Binding-site contacts:
Ligand atom CD contacts residue VAL270 of chain 2.A at 3.9 Å (hydrophobic).
Ligand atom O contacts residue GLU295 of chain 2.A at 3.1 Å.
Ligand atom NH2 contacts residue PRO268 of chain 2.A at 3.9 Å.
Ligand atom C contacts residue ASP300 of chain 2.A at 3.4 Å.
Ligand atom CB contacts residue PRO268 of chain 2.A at 4.2 Å (hydrophobic).
Ligand atom NH2 contacts residue TRP290 of chain 2.A at 3.0 Å (h-bond).
Ligand atom NH2 contacts residue HEM1 of chain 2.C at 3.3 Å.
Ligand atom C contacts residue GLN181 of chain 2.A at 4.0 Å.
Ligand atom CD contacts residue HEM1 of chain 2.C at 4.1 Å.
Ligand atom CG contacts residue GLU295 of chain 2.A at 3.5 Å.
Ligand atom OXT contacts residue TYR291 of chain 2.A at 2.7 Å (h-bond).
Ligand atom CB contacts residue GLN181 of chain 2.A at 3.9 Å.
Ligand atom O contacts residue TYR291 of chain 2.A at 3.0 Å.
Ligand atom OH1 contacts residue HEM1 of chain 2.C at 3.0 Å (h-bond).
Ligand atom CZ contacts residue HEM1 of chain 2.C at 3.8 Å.
Ligand atom C contacts residue GLU295 of chain 2.A at 4.0 Å.
Ligand atom O contacts residue ASP300 of chain 2.A at 2.8 Å (salt-bridge).
Ligand atom CZ contacts residue GLU295 of chain 2.A at 3.7 Å.
Ligand atom CZ contacts residue TRP290 of chain 2.A at 4.2 Å (hydrophobic).
Ligand atom CG contacts residue HEM1 of chain 2.C at 3.7 Å.
Ligand atom CD contacts residue PRO268 of chain 2.A at 4.1 Å (hydrophobic).
Ligand atom OXT contacts residue ASP300 of chain 2.A at 3.3 Å (salt-bridge).
Ligand atom CA contacts residue GLN181 of chain 2.A at 3.6 Å.
Ligand atom OH1 contacts residue GLY289 of chain 2.A at 3.5 Å (h-bond).
Ligand atom OXT contacts residue GLN181 of chain 2.A at 3.4 Å (h-bond).
Ligand atom CD contacts residue GLU295 of chain 2.A at 3.8 Å.
Ligand atom N contacts residue HEM1 of chain 2.C at 3.1 Å (h-bond).
Ligand atom NE contacts residue PRO268 of chain 2.A at 3.6 Å.
Ligand atom C contacts residue TYR291 of chain 2.A at 3.2 Å (hydrophobic).
Ligand atom N contacts residue GLU295 of chain 2.A at 2.8 Å (salt-bridge).
Ligand atom NH2 contacts residue GLU295 of chain 2.A at 2.9 Å (salt-bridge).
Ligand atom OXT contacts residue TYR265 of chain 2.A at 3.5 Å (h-bond).
Ligand atom NH1 contacts residue HEM1 of chain 2.C at 3.5 Å (h-bond).
Ligand atom CB contacts residue GLU295 of chain 2.A at 3.3 Å.
Ligand atom NE contacts residue HEM1 of chain 2.C at 4.1 Å.
Ligand atom CA contacts residue HEM1 of chain 2.C at 4.2 Å.
Ligand atom CZ contacts residue PRO268 of chain 2.A at 3.8 Å (hydrophobic).
Ligand atom NE contacts residue GLU295 of chain 2.A at 3.0 Å (salt-bridge).
Ligand atom CA contacts residue GLU295 of chain 2.A at 3.5 Å.
Ligand atom OXT contacts residue TRP264 of chain 2.A at 4.1 Å.

Sequence of chain 2.A:
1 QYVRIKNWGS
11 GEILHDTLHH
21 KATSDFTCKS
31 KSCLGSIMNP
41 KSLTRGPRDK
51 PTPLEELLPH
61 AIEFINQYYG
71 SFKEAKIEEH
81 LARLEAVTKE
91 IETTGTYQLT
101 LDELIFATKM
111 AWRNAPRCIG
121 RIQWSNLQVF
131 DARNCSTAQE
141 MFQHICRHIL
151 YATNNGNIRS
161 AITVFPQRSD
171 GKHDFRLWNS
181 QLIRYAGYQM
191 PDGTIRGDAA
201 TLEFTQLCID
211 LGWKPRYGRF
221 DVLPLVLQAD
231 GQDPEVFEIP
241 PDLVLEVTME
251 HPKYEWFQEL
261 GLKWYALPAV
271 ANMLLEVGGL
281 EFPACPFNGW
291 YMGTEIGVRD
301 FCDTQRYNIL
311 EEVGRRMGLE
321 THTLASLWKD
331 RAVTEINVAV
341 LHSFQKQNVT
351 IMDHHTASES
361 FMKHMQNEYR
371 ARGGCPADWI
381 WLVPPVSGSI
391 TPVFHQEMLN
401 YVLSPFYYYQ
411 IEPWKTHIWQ

The protein below binds the small molecule below.
Small molecule (SMILES): N=C(NO)NCCC[C@H](N)C(=O)O